This small molecule binds to this protein.
Small molecule (SMILES): [H]/N=C(\N)c1cc2c(Cl)ccc(OC(C)C)c2s1

Sequence of chain 1.A:
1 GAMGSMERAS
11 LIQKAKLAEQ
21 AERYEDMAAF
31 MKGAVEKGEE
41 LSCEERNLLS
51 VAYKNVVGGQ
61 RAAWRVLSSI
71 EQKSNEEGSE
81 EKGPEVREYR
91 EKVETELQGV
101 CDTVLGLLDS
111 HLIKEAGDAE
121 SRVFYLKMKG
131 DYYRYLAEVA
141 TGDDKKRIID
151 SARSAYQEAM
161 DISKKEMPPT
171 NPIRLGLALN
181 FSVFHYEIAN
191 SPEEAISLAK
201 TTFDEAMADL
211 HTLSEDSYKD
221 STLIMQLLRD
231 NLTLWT

Binding-site contacts:
Ligand atom C14 contacts residue ASP102 of chain 1.A at 3.7 Å.
Ligand atom CL contacts residue LEU136 of chain 1.A at 3.5 Å.
Ligand atom C13 contacts residue LEU136 of chain 1.A at 4.0 Å (hydrophobic).
Ligand atom C01 contacts residue ASP144 of chain 1.A at 3.7 Å.
Ligand atom O04 contacts residue ILE148 of chain 1.A at 3.9 Å.
Ligand atom C08 contacts residue LEU136 of chain 1.A at 3.6 Å (hydrophobic).
Ligand atom CL contacts residue ASP102 of chain 1.A at 3.9 Å.
Ligand atom N16 contacts residue ASP102 of chain 1.A at 2.8 Å (salt-bridge).
Ligand atom C02 contacts residue ASP144 of chain 1.A at 4.2 Å.
Ligand atom CL contacts residue GLN98 of chain 1.A at 3.2 Å.
Ligand atom C05 contacts residue LEU136 of chain 1.A at 4.5 Å (hydrophobic).
Ligand atom C07 contacts residue LEU136 of chain 1.A at 4.1 Å (hydrophobic).
Ligand atom C06 contacts residue ILE148 of chain 1.A at 3.9 Å (hydrophobic).
Ligand atom C14 contacts residue LEU105 of chain 1.A at 4.0 Å (hydrophobic).
Ligand atom C14 contacts residue TYR133 of chain 1.A at 4.0 Å (hydrophobic).
Ligand atom N15 contacts residue LEU105 of chain 1.A at 4.3 Å.
Ligand atom S11 contacts residue TYR133 of chain 1.A at 4.0 Å.
Ligand atom C12 contacts residue LEU105 of chain 1.A at 4.2 Å (hydrophobic).
Ligand atom C09 contacts residue LEU136 of chain 1.A at 3.6 Å (hydrophobic).
Ligand atom C05 contacts residue ILE148 of chain 1.A at 4.2 Å (hydrophobic).
Ligand atom N15 contacts residue TYR133 of chain 1.A at 3.0 Å (h-bond).
Ligand atom C13 contacts residue ASP102 of chain 1.A at 3.4 Å.
Ligand atom C02 contacts residue ILE148 of chain 1.A at 3.7 Å (hydrophobic).
Ligand atom C10 contacts residue LEU136 of chain 1.A at 4.1 Å (hydrophobic).
Ligand atom C06 contacts residue LEU136 of chain 1.A at 4.5 Å (hydrophobic).
Ligand atom C12 contacts residue ASP102 of chain 1.A at 3.9 Å.
Ligand atom C03 contacts residue ARG147 of chain 1.A at 4.1 Å.
Ligand atom C03 contacts residue ASP144 of chain 1.A at 4.0 Å.
Ligand atom C12 contacts residue TYR133 of chain 1.A at 4.3 Å (hydrophobic).
Ligand atom N16 contacts residue LEU105 of chain 1.A at 3.7 Å.
Ligand atom C13 contacts residue LEU105 of chain 1.A at 4.3 Å (hydrophobic).
Ligand atom C03 contacts residue ILE148 of chain 1.A at 3.6 Å (hydrophobic).